Binding-site contacts:
Ligand atom O5' contacts residue ASN491 of chain 3.A at 3.5 Å (h-bond).
Ligand atom OP1 contacts residue ASP273 of chain 3.A at 3.3 Å.
Ligand atom P contacts residue ASN491 of chain 3.A at 3.0 Å.
Ligand atom P contacts residue TYR271 of chain 3.A at 4.5 Å.
Ligand atom OP2 contacts residue ASP273 of chain 3.A at 2.4 Å.
Ligand atom P contacts residue ASP273 of chain 3.A at 2.8 Å.
Ligand atom C5' contacts residue ASP273 of chain 3.A at 3.8 Å.
Ligand atom O5' contacts residue ASP273 of chain 3.A at 4.1 Å.
Ligand atom OP1 contacts residue PHE272 of chain 3.A at 3.4 Å.
Ligand atom P contacts residue PHE272 of chain 3.A at 4.3 Å.
Ligand atom C5' contacts residue ASN491 of chain 3.A at 4.0 Å.
Ligand atom OP2 contacts residue ASN491 of chain 3.A at 1.7 Å (h-bond).
Ligand atom OP1 contacts residue TYR271 of chain 3.A at 3.1 Å (h-bond).
Ligand atom OP1 contacts residue ASN491 of chain 3.A at 3.6 Å.

The protein below binds the small molecule below.
Small molecule (SMILES): Nc1ncnc2c1ncn2[C@H]1C[C@H](O)[C@@H](COP(=O)(O)O)O1

Sequence of chain 3.A:
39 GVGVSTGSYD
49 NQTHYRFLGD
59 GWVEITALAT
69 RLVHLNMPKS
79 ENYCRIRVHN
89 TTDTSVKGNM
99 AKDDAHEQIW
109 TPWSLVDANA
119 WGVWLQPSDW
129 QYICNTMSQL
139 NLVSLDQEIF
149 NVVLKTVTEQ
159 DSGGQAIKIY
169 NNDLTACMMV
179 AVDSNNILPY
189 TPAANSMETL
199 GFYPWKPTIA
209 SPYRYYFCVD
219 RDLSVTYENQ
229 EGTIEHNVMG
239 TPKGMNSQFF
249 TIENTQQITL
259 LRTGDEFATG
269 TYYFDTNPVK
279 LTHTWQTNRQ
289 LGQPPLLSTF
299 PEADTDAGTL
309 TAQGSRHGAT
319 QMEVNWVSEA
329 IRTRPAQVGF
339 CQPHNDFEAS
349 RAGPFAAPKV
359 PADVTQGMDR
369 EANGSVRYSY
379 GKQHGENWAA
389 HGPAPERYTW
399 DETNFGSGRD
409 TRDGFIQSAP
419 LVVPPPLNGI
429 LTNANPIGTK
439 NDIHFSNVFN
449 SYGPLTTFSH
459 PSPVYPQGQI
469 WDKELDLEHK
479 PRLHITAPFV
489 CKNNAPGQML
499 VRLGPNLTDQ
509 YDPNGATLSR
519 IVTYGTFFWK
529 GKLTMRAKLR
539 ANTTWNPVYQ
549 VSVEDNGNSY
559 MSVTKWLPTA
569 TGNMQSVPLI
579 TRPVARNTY